This small molecule binds to this protein.
Small molecule (SMILES): CC(=O)O[C@H]1[C@H](O)[C@H](O[C@@H]2[C@@H](O)[C@H](O)O[C@H](CO)[C@H]2O)O[C@@H](C)[C@H]1O

Binding-site contacts:
Ligand atom O1 contacts residue TYR331 of chain 1.D at 3.1 Å (h-bond).
Ligand atom C7 contacts residue 98X1 of chain 1.JA at 3.5 Å.
Ligand atom O2 contacts residue ASN359 of chain 1.D at 3.1 Å (h-bond).
Ligand atom C6 contacts residue TYR206 of chain 1.D at 3.5 Å (hydrophobic).
Ligand atom O2 contacts residue LYS311 of chain 1.D at 3.7 Å.
Ligand atom O4 contacts residue 98X1 of chain 1.JA at 1.4 Å.
Ligand atom C5 contacts residue GLU305 of chain 1.D at 3.7 Å.
Ligand atom O4 contacts residue LYS311 of chain 1.D at 3.6 Å.
Ligand atom C6 contacts residue TRP360 of chain 1.D at 3.7 Å (hydrophobic).
Ligand atom O1 contacts residue HIS393 of chain 1.D at 2.9 Å (h-bond).
Ligand atom C3 contacts residue LYS311 of chain 1.D at 3.7 Å.
Ligand atom C1 contacts residue TRP360 of chain 1.D at 3.8 Å (hydrophobic).
Ligand atom C6 contacts residue GLU305 of chain 1.D at 3.8 Å.
Ligand atom C2 contacts residue TYR331 of chain 1.D at 3.8 Å (hydrophobic).
Ligand atom C5 contacts residue 98X1 of chain 1.JA at 3.6 Å.
Ligand atom O5 contacts residue TRP360 of chain 1.D at 3.0 Å (h-bond).
Ligand atom C6 contacts residue 98X1 of chain 1.JA at 3.6 Å.
Ligand atom O2 contacts residue ASN359 of chain 1.D at 3.1 Å (h-bond).
Ligand atom O3 contacts residue LYS311 of chain 1.D at 2.8 Å (salt-bridge).
Ligand atom C4 contacts residue 98X1 of chain 1.JA at 2.4 Å.
Ligand atom C3 contacts residue 98X1 of chain 1.JA at 3.5 Å.
Ligand atom O4 contacts residue GLU305 of chain 1.D at 2.8 Å (salt-bridge).
Ligand atom O2 contacts residue TYR331 of chain 1.D at 2.8 Å (h-bond).
Ligand atom C2 contacts residue GLU334 of chain 1.D at 3.6 Å.
Ligand atom O3 contacts residue 98X1 of chain 1.JA at 3.2 Å (h-bond).
Ligand atom O4 contacts residue GLY306 of chain 1.D at 3.8 Å.
Ligand atom O5 contacts residue GLY306 of chain 1.D at 3.5 Å.
Ligand atom C8 contacts residue LYS311 of chain 1.D at 3.7 Å.
Ligand atom C4 contacts residue GLU305 of chain 1.D at 3.6 Å.
Ligand atom C8 contacts residue 98X1 of chain 1.JA at 3.5 Å.
Ligand atom O2 contacts residue TRP330 of chain 1.D at 3.0 Å (h-bond).
Ligand atom C2 contacts residue ASN359 of chain 1.D at 3.5 Å.
Ligand atom O6 contacts residue TYR206 of chain 1.D at 3.0 Å (h-bond).
Ligand atom C7 contacts residue LYS311 of chain 1.D at 3.7 Å.
Ligand atom C2 contacts residue LYS311 of chain 1.D at 3.6 Å.
Ligand atom O5 contacts residue GLU305 of chain 1.D at 3.7 Å.
Ligand atom C3 contacts residue GLU305 of chain 1.D at 3.7 Å.
Ligand atom O1 contacts residue GOL1 of chain 1.HA at 2.7 Å (h-bond).
Ligand atom C1 contacts residue GOL1 of chain 1.HA at 3.4 Å.
Ligand atom O2 contacts residue GLU334 of chain 1.D at 2.7 Å (salt-bridge).

Sequence of chain 1.D:
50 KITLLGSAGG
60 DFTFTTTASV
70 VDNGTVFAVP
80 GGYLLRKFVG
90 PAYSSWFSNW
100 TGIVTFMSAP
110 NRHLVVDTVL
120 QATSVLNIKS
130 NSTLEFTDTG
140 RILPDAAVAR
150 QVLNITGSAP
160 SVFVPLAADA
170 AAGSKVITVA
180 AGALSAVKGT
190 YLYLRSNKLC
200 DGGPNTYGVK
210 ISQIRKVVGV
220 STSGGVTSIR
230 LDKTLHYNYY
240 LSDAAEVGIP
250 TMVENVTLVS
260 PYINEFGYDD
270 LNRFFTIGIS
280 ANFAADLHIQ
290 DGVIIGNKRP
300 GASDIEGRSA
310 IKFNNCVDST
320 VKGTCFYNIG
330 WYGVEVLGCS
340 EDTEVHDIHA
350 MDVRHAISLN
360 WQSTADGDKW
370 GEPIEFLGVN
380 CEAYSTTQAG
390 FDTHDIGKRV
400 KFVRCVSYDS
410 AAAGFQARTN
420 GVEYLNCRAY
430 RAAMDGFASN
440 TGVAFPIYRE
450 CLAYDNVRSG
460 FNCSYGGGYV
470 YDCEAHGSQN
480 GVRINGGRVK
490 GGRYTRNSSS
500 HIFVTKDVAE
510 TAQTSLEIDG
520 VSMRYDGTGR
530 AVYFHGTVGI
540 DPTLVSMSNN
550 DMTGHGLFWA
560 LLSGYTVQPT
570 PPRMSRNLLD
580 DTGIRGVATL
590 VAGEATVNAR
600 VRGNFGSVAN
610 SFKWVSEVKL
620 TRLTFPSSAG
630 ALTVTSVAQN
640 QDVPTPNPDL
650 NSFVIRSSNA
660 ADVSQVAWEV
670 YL